This protein binds this small molecule.
Small molecule (SMILES): N=C1N[C@H]2[C@H](CS[C@H]2CCCCC(=O)O)N1

Binding-site contacts:
Ligand atom O11 contacts residue ASN49 of chain 2.B at 2.9 Å (h-bond).
Ligand atom C9 contacts residue TRP79 of chain 2.B at 3.8 Å (hydrophobic).
Ligand atom C8 contacts residue TRP79 of chain 2.B at 3.9 Å (hydrophobic).
Ligand atom S1 contacts residue TRP79 of chain 2.B at 3.6 Å.
Ligand atom N1 contacts residue ASP128 of chain 2.B at 2.9 Å (salt-bridge).
Ligand atom N3 contacts residue SER27 of chain 2.B at 2.9 Å (h-bond).
Ligand atom C5 contacts residue TRP108 of chain 2.B at 3.7 Å (hydrophobic).
Ligand atom O11 contacts residue GLY48 of chain 2.B at 3.1 Å.
Ligand atom S1 contacts residue TRP92 of chain 2.B at 3.9 Å.
Ligand atom C3 contacts residue LEU25 of chain 2.B at 3.3 Å (hydrophobic).
Ligand atom S1 contacts residue THR90 of chain 2.B at 3.2 Å (h-bond).
Ligand atom N2 contacts residue SER45 of chain 2.B at 3.1 Å (h-bond).
Ligand atom N3 contacts residue ASP128 of chain 2.B at 3.6 Å.
Ligand atom C6 contacts residue TRP108 of chain 2.B at 3.5 Å (hydrophobic).
Ligand atom C4 contacts residue VAL47 of chain 2.B at 3.5 Å (hydrophobic).
Ligand atom N3 contacts residue LEU25 of chain 2.B at 3.5 Å.
Ligand atom C10 contacts residue TRP79 of chain 2.B at 3.6 Å (hydrophobic).
Ligand atom N3 contacts residue SER45 of chain 2.B at 3.8 Å.
Ligand atom C7 contacts residue TRP79 of chain 2.B at 3.9 Å (hydrophobic).
Ligand atom C8 contacts residue VAL47 of chain 2.B at 3.8 Å (hydrophobic).
Ligand atom C3 contacts residue ASP128 of chain 2.B at 3.7 Å.
Ligand atom C3 contacts residue TYR43 of chain 2.B at 3.5 Å (hydrophobic).
Ligand atom N3 contacts residue TYR43 of chain 2.B at 2.6 Å (h-bond).
Ligand atom C3 contacts residue SER45 of chain 2.B at 3.8 Å.
Ligand atom N2 contacts residue LEU25 of chain 2.B at 3.7 Å.
Ligand atom C7 contacts residue SER45 of chain 2.B at 3.7 Å.
Ligand atom N3 contacts residue ASN23 of chain 2.B at 3.1 Å (h-bond).
Ligand atom C9 contacts residue VAL47 of chain 2.B at 3.4 Å (hydrophobic).
Ligand atom C4 contacts residue TRP120 of chain 3.A at 3.8 Å (hydrophobic).
Ligand atom C2 contacts residue TRP120 of chain 3.A at 3.7 Å (hydrophobic).
Ligand atom O12 contacts residue ALA86 of chain 2.B at 3.9 Å.
Ligand atom C10 contacts residue ASN49 of chain 2.B at 3.5 Å.
Ligand atom N1 contacts residue LEU25 of chain 2.B at 3.6 Å.
Ligand atom C8 contacts residue LEU110 of chain 2.B at 3.9 Å (hydrophobic).
Ligand atom N2 contacts residue VAL47 of chain 2.B at 3.4 Å.
Ligand atom C9 contacts residue ALA50 of chain 2.B at 3.7 Å (hydrophobic).
Ligand atom O12 contacts residue SER88 of chain 2.B at 3.2 Å (h-bond).
Ligand atom C3 contacts residue SER27 of chain 2.B at 3.9 Å.
Ligand atom C7 contacts residue VAL47 of chain 2.B at 3.3 Å (hydrophobic).
Ligand atom C11 contacts residue ASN49 of chain 2.B at 3.6 Å.

Sequence of chain 3.A:
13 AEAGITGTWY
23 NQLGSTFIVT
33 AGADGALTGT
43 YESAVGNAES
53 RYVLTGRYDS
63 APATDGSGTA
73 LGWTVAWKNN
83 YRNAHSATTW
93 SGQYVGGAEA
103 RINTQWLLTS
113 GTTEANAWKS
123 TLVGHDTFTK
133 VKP

Sequence of chain 2.B:
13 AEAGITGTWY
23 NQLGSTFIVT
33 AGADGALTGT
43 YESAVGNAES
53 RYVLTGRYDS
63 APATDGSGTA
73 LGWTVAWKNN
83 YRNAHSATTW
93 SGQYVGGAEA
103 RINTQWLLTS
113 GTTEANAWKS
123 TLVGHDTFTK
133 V